Sequence of chain 1.A:
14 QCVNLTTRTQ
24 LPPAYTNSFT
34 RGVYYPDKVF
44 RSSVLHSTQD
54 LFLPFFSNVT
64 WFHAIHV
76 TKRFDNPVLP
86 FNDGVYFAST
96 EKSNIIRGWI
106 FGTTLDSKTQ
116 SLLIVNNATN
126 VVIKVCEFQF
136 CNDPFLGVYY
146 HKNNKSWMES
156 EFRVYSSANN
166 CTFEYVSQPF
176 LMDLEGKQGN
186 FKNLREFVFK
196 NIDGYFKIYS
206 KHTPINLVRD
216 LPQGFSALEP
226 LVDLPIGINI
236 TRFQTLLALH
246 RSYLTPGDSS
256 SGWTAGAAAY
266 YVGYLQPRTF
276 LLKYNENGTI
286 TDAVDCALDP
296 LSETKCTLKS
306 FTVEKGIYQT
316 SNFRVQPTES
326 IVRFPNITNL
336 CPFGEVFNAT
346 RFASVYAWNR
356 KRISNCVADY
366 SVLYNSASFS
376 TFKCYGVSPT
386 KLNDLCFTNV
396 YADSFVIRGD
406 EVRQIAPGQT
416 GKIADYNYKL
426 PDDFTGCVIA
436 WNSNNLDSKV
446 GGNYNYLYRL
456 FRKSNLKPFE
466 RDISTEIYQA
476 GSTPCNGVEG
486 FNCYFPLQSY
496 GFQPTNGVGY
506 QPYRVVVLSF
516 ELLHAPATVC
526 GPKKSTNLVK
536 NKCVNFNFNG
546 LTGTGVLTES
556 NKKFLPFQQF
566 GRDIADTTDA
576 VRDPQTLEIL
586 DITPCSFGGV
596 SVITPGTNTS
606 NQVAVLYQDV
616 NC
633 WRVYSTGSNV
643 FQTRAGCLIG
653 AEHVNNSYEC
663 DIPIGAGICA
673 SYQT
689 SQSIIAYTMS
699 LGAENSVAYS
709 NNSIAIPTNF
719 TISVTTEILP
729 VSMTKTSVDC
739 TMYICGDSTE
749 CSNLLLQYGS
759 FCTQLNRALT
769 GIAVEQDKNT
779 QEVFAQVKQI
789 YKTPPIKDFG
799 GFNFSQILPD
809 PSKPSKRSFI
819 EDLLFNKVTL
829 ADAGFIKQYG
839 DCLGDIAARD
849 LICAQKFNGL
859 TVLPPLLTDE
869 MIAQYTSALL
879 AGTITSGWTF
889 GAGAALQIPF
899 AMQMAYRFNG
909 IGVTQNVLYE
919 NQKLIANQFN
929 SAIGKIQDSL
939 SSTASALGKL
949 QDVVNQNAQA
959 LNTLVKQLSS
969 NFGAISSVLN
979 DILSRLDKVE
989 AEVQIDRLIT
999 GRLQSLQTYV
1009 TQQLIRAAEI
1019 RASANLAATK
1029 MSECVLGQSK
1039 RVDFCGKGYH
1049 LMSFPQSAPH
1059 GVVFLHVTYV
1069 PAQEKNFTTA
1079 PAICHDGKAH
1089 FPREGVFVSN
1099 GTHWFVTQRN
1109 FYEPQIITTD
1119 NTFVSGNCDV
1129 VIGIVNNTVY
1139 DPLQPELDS

Binding-site contacts:
Ligand atom C1 contacts residue ASN717 of chain 1.A at 1.4 Å.
Ligand atom C5 contacts residue ASN717 of chain 1.A at 3.6 Å.
Ligand atom C8 contacts residue THR716 of chain 1.A at 3.9 Å.
Ligand atom O7 contacts residue LEU922 of chain 1.A at 3.8 Å.
Ligand atom O7 contacts residue ASN717 of chain 1.A at 3.8 Å.
Ligand atom O5 contacts residue GLN1071 of chain 1.A at 3.9 Å.
Ligand atom C7 contacts residue ASN717 of chain 1.A at 3.4 Å.
Ligand atom O6 contacts residue LEU922 of chain 1.A at 4.1 Å.
Ligand atom C7 contacts residue LEU922 of chain 1.A at 4.1 Å (hydrophobic).
Ligand atom C3 contacts residue ASN717 of chain 1.A at 3.8 Å.
Ligand atom O5 contacts residue ASN717 of chain 1.A at 2.3 Å (h-bond).
Ligand atom O7 contacts residue GLN1071 of chain 1.A at 4.2 Å.
Ligand atom C6 contacts residue LEU922 of chain 1.A at 4.5 Å (hydrophobic).
Ligand atom N2 contacts residue ASN717 of chain 1.A at 2.9 Å (h-bond).
Ligand atom O4 contacts residue LEU922 of chain 1.A at 4.3 Å.
Ligand atom C4 contacts residue ASN717 of chain 1.A at 4.2 Å.
Ligand atom C8 contacts residue LEU922 of chain 1.A at 4.3 Å (hydrophobic).
Ligand atom C8 contacts residue ASN717 of chain 1.A at 4.1 Å.
Ligand atom C5 contacts residue LEU922 of chain 1.A at 4.0 Å (hydrophobic).
Ligand atom O6 contacts residue GLN926 of chain 1.A at 3.9 Å.
Ligand atom C1 contacts residue GLN1071 of chain 1.A at 4.2 Å.
Ligand atom C2 contacts residue ASN717 of chain 1.A at 2.5 Å.

The small molecule below binds the protein below.
Small molecule (SMILES): CC(=O)N[C@H]1[C@H](O[C@H]2[C@H](O)[C@@H](NC(C)=O)CO[C@@H]2CO)O[C@H](CO)[C@@H](O)[C@@H]1O